Sequence of chain 1.A:
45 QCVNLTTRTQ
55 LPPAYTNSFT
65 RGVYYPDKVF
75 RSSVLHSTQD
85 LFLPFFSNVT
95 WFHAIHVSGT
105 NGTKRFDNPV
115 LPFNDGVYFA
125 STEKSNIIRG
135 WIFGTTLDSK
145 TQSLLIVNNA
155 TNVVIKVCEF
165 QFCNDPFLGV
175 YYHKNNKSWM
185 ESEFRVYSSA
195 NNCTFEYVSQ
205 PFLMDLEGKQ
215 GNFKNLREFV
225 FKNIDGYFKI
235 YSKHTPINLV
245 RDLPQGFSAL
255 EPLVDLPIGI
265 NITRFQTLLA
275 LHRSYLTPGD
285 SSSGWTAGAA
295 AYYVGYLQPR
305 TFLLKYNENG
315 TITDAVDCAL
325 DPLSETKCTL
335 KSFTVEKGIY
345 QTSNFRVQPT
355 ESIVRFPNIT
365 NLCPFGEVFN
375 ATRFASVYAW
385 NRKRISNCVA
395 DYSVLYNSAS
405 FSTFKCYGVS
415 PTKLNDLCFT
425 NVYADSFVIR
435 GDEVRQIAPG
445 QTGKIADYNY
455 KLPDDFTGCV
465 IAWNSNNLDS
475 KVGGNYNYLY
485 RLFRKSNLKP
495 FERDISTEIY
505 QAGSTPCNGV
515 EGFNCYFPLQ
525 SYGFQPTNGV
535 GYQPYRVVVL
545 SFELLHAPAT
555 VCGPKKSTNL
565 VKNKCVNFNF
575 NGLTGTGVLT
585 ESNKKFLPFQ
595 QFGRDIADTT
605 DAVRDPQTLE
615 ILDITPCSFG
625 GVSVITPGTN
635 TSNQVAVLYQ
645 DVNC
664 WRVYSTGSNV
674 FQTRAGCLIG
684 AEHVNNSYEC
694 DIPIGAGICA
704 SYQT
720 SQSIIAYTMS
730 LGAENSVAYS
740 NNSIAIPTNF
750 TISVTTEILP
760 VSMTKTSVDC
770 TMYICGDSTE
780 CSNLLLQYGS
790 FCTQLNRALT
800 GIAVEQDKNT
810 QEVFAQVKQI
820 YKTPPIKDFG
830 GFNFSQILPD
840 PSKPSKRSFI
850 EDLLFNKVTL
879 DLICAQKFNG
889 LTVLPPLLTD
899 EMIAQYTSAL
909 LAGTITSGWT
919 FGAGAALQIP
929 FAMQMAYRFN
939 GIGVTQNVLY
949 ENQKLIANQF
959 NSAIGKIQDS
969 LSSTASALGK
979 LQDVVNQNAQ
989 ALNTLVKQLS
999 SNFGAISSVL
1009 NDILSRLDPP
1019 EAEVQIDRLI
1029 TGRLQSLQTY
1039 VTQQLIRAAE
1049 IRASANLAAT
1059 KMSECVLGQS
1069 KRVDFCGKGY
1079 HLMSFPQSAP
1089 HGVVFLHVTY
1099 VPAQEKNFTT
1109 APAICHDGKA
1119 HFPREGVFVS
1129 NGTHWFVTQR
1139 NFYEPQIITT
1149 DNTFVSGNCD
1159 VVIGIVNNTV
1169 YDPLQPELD

Binding-site contacts:
Ligand atom C1 contacts residue ASN92 of chain 1.A at 1.4 Å.
Ligand atom O5 contacts residue TYR59 of chain 1.A at 3.1 Å.
Ligand atom C3 contacts residue TYR59 of chain 1.A at 4.4 Å (hydrophobic).
Ligand atom C8 contacts residue TYR59 of chain 1.A at 3.4 Å (hydrophobic).
Ligand atom O7 contacts residue TYR59 of chain 1.A at 3.5 Å.
Ligand atom C5 contacts residue ASN92 of chain 1.A at 3.4 Å.
Ligand atom N2 contacts residue ASN92 of chain 1.A at 3.1 Å (h-bond).
Ligand atom C3 contacts residue ASN92 of chain 1.A at 3.8 Å.
Ligand atom C8 contacts residue ASN61 of chain 1.A at 3.2 Å.
Ligand atom C7 contacts residue ASN92 of chain 1.A at 3.5 Å.
Ligand atom C8 contacts residue ASN92 of chain 1.A at 4.3 Å.
Ligand atom N2 contacts residue TYR59 of chain 1.A at 4.2 Å.
Ligand atom C2 contacts residue ASN92 of chain 1.A at 2.5 Å.
Ligand atom C4 contacts residue ASN92 of chain 1.A at 4.2 Å.
Ligand atom C1 contacts residue TYR59 of chain 1.A at 3.9 Å (hydrophobic).
Ligand atom C4 contacts residue TYR59 of chain 1.A at 4.2 Å (hydrophobic).
Ligand atom C7 contacts residue ASN61 of chain 1.A at 4.2 Å.
Ligand atom O4 contacts residue TYR59 of chain 1.A at 3.7 Å.
Ligand atom C5 contacts residue TYR59 of chain 1.A at 3.4 Å (hydrophobic).
Ligand atom O7 contacts residue ASN92 of chain 1.A at 3.4 Å.
Ligand atom C7 contacts residue TYR59 of chain 1.A at 3.6 Å (hydrophobic).
Ligand atom C6 contacts residue ASN92 of chain 1.A at 3.5 Å.
Ligand atom O7 contacts residue ASN61 of chain 1.A at 4.3 Å.
Ligand atom O5 contacts residue ASN92 of chain 1.A at 2.4 Å (h-bond).

A small-molecule ligand and the protein it binds are described below.
Small molecule (SMILES): CC(=O)N[C@H]1[C@H](O[C@H]2[C@H](O)[C@@H](NC(C)=O)CO[C@@H]2CO)O[C@H](CO)[C@@H](O)[C@@H]1O